A protein and the small-molecule ligand that binds it are described below.
Small molecule (SMILES): OC[C@H]1O[C@@](CO)(O[C@H]2O[C@H](CO)[C@@H](O)[C@H](O)[C@H]2O)[C@@H](O)[C@@H]1O

Binding-site contacts:
Ligand atom C5 contacts residue LEU103 of chain 17.A at 3.0 Å (hydrophobic).
Ligand atom O4 contacts residue ASN215 of chain 17.A at 3.4 Å (h-bond).
Ligand atom O4 contacts residue HIS263 of chain 17.A at 2.6 Å.
Ligand atom C6 contacts residue THR102 of chain 17.A at 1.9 Å.
Ligand atom C2 contacts residue MET217 of chain 17.A at 3.5 Å (hydrophobic).
Ligand atom C4 contacts residue ASN215 of chain 17.A at 4.0 Å.
Ligand atom O6 contacts residue HIS241 of chain 17.A at 4.0 Å.
Ligand atom O6 contacts residue THR102 of chain 17.A at 2.4 Å.
Ligand atom C1 contacts residue MET195 of chain 17.A at 3.2 Å (hydrophobic).
Ligand atom C6 contacts residue LEU103 of chain 17.A at 2.7 Å (hydrophobic).
Ligand atom C3 contacts residue MET217 of chain 17.A at 3.2 Å (hydrophobic).
Ligand atom O3 contacts residue TYR194 of chain 17.A at 3.9 Å.
Ligand atom O5 contacts residue LEU103 of chain 17.A at 3.0 Å (h-bond).
Ligand atom O1 contacts residue MET195 of chain 17.A at 3.8 Å.
Ligand atom O3 contacts residue ASN215 of chain 17.A at 2.1 Å.
Ligand atom O1 contacts residue TYR194 of chain 17.A at 3.8 Å.
Ligand atom O4 contacts residue ILE101 of chain 17.A at 4.0 Å.
Ligand atom C3 contacts residue ASN215 of chain 17.A at 3.5 Å.
Ligand atom O5 contacts residue THR102 of chain 17.A at 3.6 Å.
Ligand atom O6 contacts residue LEU103 of chain 17.A at 3.3 Å.
Ligand atom O3 contacts residue ILE101 of chain 17.A at 3.5 Å.
Ligand atom O5 contacts residue LEU103 of chain 17.A at 3.3 Å.
Ligand atom C4 contacts residue THR102 of chain 17.A at 3.9 Å.
Ligand atom O6 contacts residue LEU103 of chain 17.A at 4.0 Å.
Ligand atom O2 contacts residue TYR193 of chain 17.A at 3.9 Å.
Ligand atom O2 contacts residue MET195 of chain 17.A at 3.6 Å.
Ligand atom O2 contacts residue MET217 of chain 17.A at 3.3 Å (h-bond).
Ligand atom C6 contacts residue ILE101 of chain 17.A at 3.2 Å (hydrophobic).
Ligand atom C4 contacts residue HIS263 of chain 17.A at 3.7 Å.
Ligand atom C6 contacts residue LEU103 of chain 17.A at 3.2 Å (hydrophobic).
Ligand atom O1 contacts residue GLN104 of chain 17.A at 3.9 Å.
Ligand atom C2 contacts residue TYR193 of chain 17.A at 3.8 Å (hydrophobic).
Ligand atom O2 contacts residue ASN215 of chain 17.A at 3.5 Å.
Ligand atom O4 contacts residue THR102 of chain 17.A at 3.8 Å.
Ligand atom C6 contacts residue HIS241 of chain 17.A at 3.7 Å.
Ligand atom O6 contacts residue ILE101 of chain 17.A at 2.1 Å (h-bond).
Ligand atom O3 contacts residue MET217 of chain 17.A at 2.5 Å (h-bond).
Ligand atom C5 contacts residue LEU103 of chain 17.A at 3.5 Å (hydrophobic).
Ligand atom C5 contacts residue HIS263 of chain 17.A at 3.9 Å.
Ligand atom C5 contacts residue THR102 of chain 17.A at 2.8 Å.

Sequence of chain 17.A:
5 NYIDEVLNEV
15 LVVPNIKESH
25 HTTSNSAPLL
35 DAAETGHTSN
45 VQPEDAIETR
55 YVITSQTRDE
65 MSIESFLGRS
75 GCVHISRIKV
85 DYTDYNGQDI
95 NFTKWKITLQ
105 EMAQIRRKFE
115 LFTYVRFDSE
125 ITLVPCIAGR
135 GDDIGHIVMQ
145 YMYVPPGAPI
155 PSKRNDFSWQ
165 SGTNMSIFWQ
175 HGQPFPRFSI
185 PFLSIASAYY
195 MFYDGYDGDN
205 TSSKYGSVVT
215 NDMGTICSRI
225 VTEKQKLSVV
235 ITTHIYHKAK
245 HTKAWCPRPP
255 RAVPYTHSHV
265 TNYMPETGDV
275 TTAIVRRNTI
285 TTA